Sequence of chain 1.A:
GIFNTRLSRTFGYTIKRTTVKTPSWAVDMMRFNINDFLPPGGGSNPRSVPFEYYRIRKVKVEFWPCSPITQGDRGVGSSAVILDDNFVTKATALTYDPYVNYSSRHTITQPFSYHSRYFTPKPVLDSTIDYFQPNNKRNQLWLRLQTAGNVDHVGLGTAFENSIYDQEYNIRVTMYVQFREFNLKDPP

The protein below binds the small molecule below.
Small molecule (SMILES): O=C(O)[C@@H]1O[C@@H](O[C@H]2[C@H](O)[C@@H](NS(=O)(=O)O)[C@@H](O)O[C@@H]2COS(=O)(=O)O)[C@H](OS(=O)(=O)O)[C@@H](O)[C@@H]1O[C@H]1O[C@H](COS(=O)(=O)O)[C@@H](O)[C@H](O)[C@H]1NS(=O)(=O)O

Sequence of chain 1.F:
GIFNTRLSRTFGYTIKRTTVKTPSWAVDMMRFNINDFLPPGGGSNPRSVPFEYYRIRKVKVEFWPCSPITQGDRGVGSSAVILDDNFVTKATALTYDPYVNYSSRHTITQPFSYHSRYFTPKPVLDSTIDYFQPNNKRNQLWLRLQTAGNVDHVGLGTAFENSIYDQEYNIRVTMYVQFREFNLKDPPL

Binding-site contacts:
Ligand atom O3S contacts residue THR189 of chain 1.F at 4.0 Å.
Ligand atom S contacts residue ARG89 of chain 1.F at 3.5 Å (salt-bridge).
Ligand atom S contacts residue ALA190 of chain 1.F at 4.4 Å.
Ligand atom O1S contacts residue PRO88 of chain 1.F at 4.4 Å.
Ligand atom O1S contacts residue PRO82 of chain 1.F at 2.9 Å.
Ligand atom O2S contacts residue ARG89 of chain 1.F at 3.4 Å (salt-bridge).
Ligand atom O3S contacts residue THR189 of chain 1.F at 3.6 Å (h-bond).
Ligand atom C1 contacts residue PRO230 of chain 1.A at 4.3 Å (hydrophobic).
Ligand atom O2S contacts residue THR189 of chain 1.F at 4.0 Å.
Ligand atom O1S contacts residue THR189 of chain 1.F at 2.6 Å.
Ligand atom O2S contacts residue PRO82 of chain 1.F at 3.0 Å.
Ligand atom O2S contacts residue THR189 of chain 1.F at 3.1 Å.
Ligand atom S contacts residue PRO82 of chain 1.F at 3.5 Å.
Ligand atom S contacts residue THR189 of chain 1.F at 4.3 Å.
Ligand atom O2S contacts residue PRO88 of chain 1.F at 4.2 Å.
Ligand atom O3S contacts residue ALA190 of chain 1.F at 3.0 Å.
Ligand atom O5S contacts residue ARG89 of chain 1.F at 4.4 Å.
Ligand atom O2 contacts residue PRO82 of chain 1.F at 4.4 Å.
Ligand atom S1 contacts residue THR189 of chain 1.F at 3.2 Å.
Ligand atom O3S contacts residue ARG89 of chain 1.F at 3.5 Å (salt-bridge).
Ligand atom C1 contacts residue PRO82 of chain 1.F at 4.5 Å (hydrophobic).
Ligand atom O2S contacts residue ALA190 of chain 1.F at 4.4 Å.
Ligand atom O1S contacts residue ARG89 of chain 1.F at 3.3 Å (salt-bridge).